Sequence of chain 2.A:
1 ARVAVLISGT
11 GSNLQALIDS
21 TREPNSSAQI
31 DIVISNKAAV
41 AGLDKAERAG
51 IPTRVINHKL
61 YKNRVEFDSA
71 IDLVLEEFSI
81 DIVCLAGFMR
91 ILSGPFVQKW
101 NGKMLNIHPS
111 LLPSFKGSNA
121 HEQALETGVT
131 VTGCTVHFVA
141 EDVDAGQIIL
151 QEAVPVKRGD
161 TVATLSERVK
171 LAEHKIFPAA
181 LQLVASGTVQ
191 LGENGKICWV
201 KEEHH

This protein binds this small molecule.
Small molecule (SMILES): CS[C@H](CCCc1c(N)nc(N)[nH]c1=O)c1ccc(C(=O)N[C@@H](CCC(=O)O)C(=O)O)cc1

Binding-site contacts:
Ligand atom CBE contacts residue ALA140 of chain 2.A at 3.8 Å (hydrophobic).
Ligand atom OAG contacts residue VAL143 of chain 2.A at 3.6 Å.
Ligand atom CA contacts residue MET89 of chain 2.A at 3.8 Å (hydrophobic).
Ligand atom NAB contacts residue ILE91 of chain 2.A at 3.7 Å.
Ligand atom CAA contacts residue MET89 of chain 2.A at 3.1 Å (hydrophobic).
Ligand atom C contacts residue ARG64 of chain 2.A at 3.7 Å.
Ligand atom CAP contacts residue LEU85 of chain 2.A at 3.7 Å (hydrophobic).
Ligand atom CAQ contacts residue PHE88 of chain 2.A at 3.8 Å (hydrophobic).
Ligand atom OXT contacts residue ILE91 of chain 2.A at 2.9 Å (h-bond).
Ligand atom NAB contacts residue VAL97 of chain 2.A at 3.6 Å.
Ligand atom NAU contacts residue ALA140 of chain 2.A at 2.9 Å (h-bond).
Ligand atom CBB contacts residue ILE91 of chain 2.A at 3.6 Å (hydrophobic).
Ligand atom OE2 contacts residue MET89 of chain 2.A at 3.2 Å (h-bond).
Ligand atom NAC contacts residue ARG90 of chain 2.A at 2.8 Å (salt-bridge).
Ligand atom NAS contacts residue ILE91 of chain 2.A at 3.6 Å.
Ligand atom NAB contacts residue LEU92 of chain 2.A at 2.8 Å (h-bond).
Ligand atom O contacts residue ARG64 of chain 2.A at 3.0 Å (salt-bridge).
Ligand atom CAK contacts residue MET89 of chain 2.A at 3.2 Å (hydrophobic).
Ligand atom OXT contacts residue ARG90 of chain 2.A at 3.4 Å.
Ligand atom NAB contacts residue ALA140 of chain 2.A at 3.6 Å (h-bond).
Ligand atom CAA contacts residue PHE88 of chain 2.A at 3.7 Å (hydrophobic).
Ligand atom CAY contacts residue ILE91 of chain 2.A at 3.8 Å (hydrophobic).
Ligand atom NAB contacts residue GLU141 of chain 2.A at 3.1 Å (salt-bridge).
Ligand atom OXT contacts residue ARG64 of chain 2.A at 2.9 Å (salt-bridge).
Ligand atom CAZ contacts residue LEU92 of chain 2.A at 3.6 Å (hydrophobic).
Ligand atom CBA contacts residue LEU92 of chain 2.A at 3.8 Å (hydrophobic).
Ligand atom N contacts residue MET89 of chain 2.A at 3.1 Å (h-bond).
Ligand atom CB contacts residue MET89 of chain 2.A at 3.7 Å (hydrophobic).
Ligand atom CAZ contacts residue ALA140 of chain 2.A at 3.7 Å (hydrophobic).
Ligand atom CAM contacts residue MET89 of chain 2.A at 3.7 Å (hydrophobic).
Ligand atom NAU contacts residue VAL139 of chain 2.A at 3.8 Å.
Ligand atom NAU contacts residue GLU141 of chain 2.A at 3.6 Å.
Ligand atom OE2 contacts residue ARG90 of chain 2.A at 3.5 Å (salt-bridge).
Ligand atom CD contacts residue MET89 of chain 2.A at 3.5 Å (hydrophobic).
Ligand atom CB contacts residue ARG90 of chain 2.A at 3.8 Å.
Ligand atom NAS contacts residue LEU92 of chain 2.A at 2.9 Å (h-bond).
Ligand atom CAZ contacts residue GLU141 of chain 2.A at 3.7 Å.
Ligand atom CG contacts residue MET89 of chain 2.A at 3.0 Å (hydrophobic).
Ligand atom CBE contacts residue VAL139 of chain 2.A at 3.7 Å (hydrophobic).
Ligand atom CAJ contacts residue ILE91 of chain 2.A at 3.6 Å (hydrophobic).